Binding-site contacts:
Ligand atom O5 contacts residue ASN67 of chain 26.A at 2.4 Å (h-bond).
Ligand atom N2 contacts residue ASN67 of chain 26.A at 2.9 Å (h-bond).
Ligand atom C8 contacts residue ASN67 of chain 26.A at 4.0 Å.
Ligand atom O7 contacts residue ASN67 of chain 26.A at 3.0 Å (h-bond).
Ligand atom C7 contacts residue ASN67 of chain 26.A at 3.2 Å.
Ligand atom C4 contacts residue ASN67 of chain 26.A at 4.2 Å.
Ligand atom C8 contacts residue MET118 of chain 26.A at 3.8 Å (hydrophobic).
Ligand atom C3 contacts residue ASN67 of chain 26.A at 3.8 Å.
Ligand atom C1 contacts residue ASN67 of chain 26.A at 1.4 Å.
Ligand atom C8 contacts residue PHE90 of chain 26.A at 4.0 Å (hydrophobic).
Ligand atom C7 contacts residue MET118 of chain 26.A at 4.0 Å (hydrophobic).
Ligand atom C2 contacts residue ASN67 of chain 26.A at 2.5 Å.
Ligand atom O7 contacts residue MET118 of chain 26.A at 3.5 Å.
Ligand atom C5 contacts residue ASN67 of chain 26.A at 3.7 Å.

A protein and the small-molecule ligand that binds it are described below.
Small molecule (SMILES): CC(=O)N[C@@H]1[C@@H](O)[C@H](O)[C@@H](CO)O[C@H]1O

Sequence of chain 26.A:
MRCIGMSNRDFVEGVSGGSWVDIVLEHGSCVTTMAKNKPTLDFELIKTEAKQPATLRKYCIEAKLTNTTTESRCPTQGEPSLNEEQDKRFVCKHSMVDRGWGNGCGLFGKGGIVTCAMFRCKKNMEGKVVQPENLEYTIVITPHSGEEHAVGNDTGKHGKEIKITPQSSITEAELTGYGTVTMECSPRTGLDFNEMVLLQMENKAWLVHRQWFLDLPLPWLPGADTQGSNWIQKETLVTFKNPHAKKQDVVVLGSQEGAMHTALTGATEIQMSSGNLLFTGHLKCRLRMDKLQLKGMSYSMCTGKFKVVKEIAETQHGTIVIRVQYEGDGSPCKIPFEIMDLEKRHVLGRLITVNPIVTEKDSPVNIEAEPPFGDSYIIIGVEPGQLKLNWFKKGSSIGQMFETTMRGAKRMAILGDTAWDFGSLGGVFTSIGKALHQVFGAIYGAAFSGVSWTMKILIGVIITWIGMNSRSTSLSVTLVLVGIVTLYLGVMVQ